Sequence of chain 7.C:
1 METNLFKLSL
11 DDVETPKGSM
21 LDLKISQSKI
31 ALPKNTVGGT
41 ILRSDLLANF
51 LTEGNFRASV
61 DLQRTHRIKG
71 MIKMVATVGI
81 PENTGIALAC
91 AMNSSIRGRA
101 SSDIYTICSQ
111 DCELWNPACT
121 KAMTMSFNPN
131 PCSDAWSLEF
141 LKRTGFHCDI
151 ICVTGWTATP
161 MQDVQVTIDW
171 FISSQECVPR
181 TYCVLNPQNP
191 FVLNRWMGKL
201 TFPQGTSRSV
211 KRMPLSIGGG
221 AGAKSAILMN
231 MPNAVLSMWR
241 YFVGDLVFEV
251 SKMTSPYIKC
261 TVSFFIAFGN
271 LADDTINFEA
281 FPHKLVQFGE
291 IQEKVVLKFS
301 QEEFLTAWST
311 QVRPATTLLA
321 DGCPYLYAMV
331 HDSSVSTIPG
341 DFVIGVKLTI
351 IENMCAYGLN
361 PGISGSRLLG

A small-molecule ligand and the protein it binds are described below.
Small molecule (SMILES): Nc1ccn([C@@H]2O[C@H](CO[P](=O)(O)O[C@H]3[C@@H](O)[C@H](n4ccc(=O)[nH]c4=O)O[C@@H]3CO[P](=O)(O)O[C@H]3[C@@H](O)[C@H](n4ccc(N)nc4=O)O[C@@H]3CO[P](=O)(O)O[C@H]3[C@@H](O)[C@H](n4ccc(=O)[nH]c4=O)O[C@@H]3CO[P](=O)(O)O[C@H]3[C@@H](O)[C@H](n4cnc5c(=O)nc(N)[nH]c54)O[C@@H]3CO[P](=O)(O)O[C@H]3[C@@H](O)[C@H](n4cnc5c(N)ncnc54)O[C@@H]3CO)[C@@H](O)[C@H]2O)c(=O)n1

Binding-site contacts:
Ligand atom O4' contacts residue ARG180 of chain 7.C at 4.0 Å.
Ligand atom C4' contacts residue GLU2 of chain 56.C at 3.5 Å.
Ligand atom C5' contacts residue GLU2 of chain 56.C at 3.2 Å.
Ligand atom C1' contacts residue PRO190 of chain 7.C at 3.9 Å (hydrophobic).
Ligand atom C4 contacts residue VAL192 of chain 7.C at 3.9 Å (hydrophobic).
Ligand atom P contacts residue SER126 of chain 7.C at 3.7 Å.
Ligand atom O2' contacts residue MET1 of chain 56.C at 3.2 Å (h-bond).
Ligand atom C4' contacts residue SER126 of chain 7.C at 3.4 Å.
Ligand atom O4' contacts residue PRO190 of chain 7.C at 3.2 Å.
Ligand atom P contacts residue LYS7 of chain 56.C at 3.2 Å.
Ligand atom O3' contacts residue THR3 of chain 56.C at 3.8 Å.
Ligand atom N6 contacts residue ILE350 of chain 7.C at 4.0 Å.
Ligand atom N7 contacts residue ILE350 of chain 7.C at 3.8 Å.
Ligand atom C4' contacts residue MET1 of chain 56.C at 3.9 Å (hydrophobic).
Ligand atom N3 contacts residue VAL192 of chain 7.C at 3.4 Å.
Ligand atom P contacts residue THR3 of chain 56.C at 3.9 Å.
Ligand atom C4' contacts residue THR124 of chain 7.C at 3.6 Å.
Ligand atom OP1 contacts residue ASN4 of chain 56.C at 3.5 Å.
Ligand atom N3 contacts residue ARG180 of chain 7.C at 4.0 Å.
Ligand atom C1' contacts residue ARG180 of chain 7.C at 3.7 Å.
Ligand atom C5' contacts residue SER126 of chain 7.C at 3.9 Å.
Ligand atom O2' contacts residue MET125 of chain 7.C at 3.6 Å.
Ligand atom O4' contacts residue MET1 of chain 56.C at 3.7 Å.
Ligand atom OP2 contacts residue LYS7 of chain 56.C at 2.6 Å (salt-bridge).
Ligand atom O5' contacts residue LYS7 of chain 56.C at 3.4 Å (salt-bridge).
Ligand atom OP1 contacts residue THR124 of chain 7.C at 3.8 Å.
Ligand atom O2' contacts residue SER126 of chain 7.C at 3.6 Å (h-bond).
Ligand atom C5 contacts residue ILE350 of chain 7.C at 3.6 Å (hydrophobic).
Ligand atom C5' contacts residue THR124 of chain 7.C at 3.5 Å.
Ligand atom C6 contacts residue ILE350 of chain 7.C at 3.8 Å (hydrophobic).
Ligand atom OP1 contacts residue THR124 of chain 7.C at 4.0 Å.
Ligand atom O2' contacts residue ARG180 of chain 7.C at 3.9 Å.
Ligand atom OP1 contacts residue THR3 of chain 56.C at 2.9 Å (h-bond).
Ligand atom O3' contacts residue GLU2 of chain 56.C at 3.6 Å.
Ligand atom N6 contacts residue THR349 of chain 7.C at 3.9 Å.
Ligand atom OP1 contacts residue SER126 of chain 7.C at 2.8 Å (h-bond).
Ligand atom OP1 contacts residue LYS7 of chain 56.C at 3.4 Å (salt-bridge).
Ligand atom C2 contacts residue VAL192 of chain 7.C at 3.7 Å (hydrophobic).
Ligand atom O3' contacts residue SER126 of chain 7.C at 3.3 Å.
Ligand atom C2 contacts residue ARG180 of chain 7.C at 3.6 Å.

Sequence of chain 56.C:
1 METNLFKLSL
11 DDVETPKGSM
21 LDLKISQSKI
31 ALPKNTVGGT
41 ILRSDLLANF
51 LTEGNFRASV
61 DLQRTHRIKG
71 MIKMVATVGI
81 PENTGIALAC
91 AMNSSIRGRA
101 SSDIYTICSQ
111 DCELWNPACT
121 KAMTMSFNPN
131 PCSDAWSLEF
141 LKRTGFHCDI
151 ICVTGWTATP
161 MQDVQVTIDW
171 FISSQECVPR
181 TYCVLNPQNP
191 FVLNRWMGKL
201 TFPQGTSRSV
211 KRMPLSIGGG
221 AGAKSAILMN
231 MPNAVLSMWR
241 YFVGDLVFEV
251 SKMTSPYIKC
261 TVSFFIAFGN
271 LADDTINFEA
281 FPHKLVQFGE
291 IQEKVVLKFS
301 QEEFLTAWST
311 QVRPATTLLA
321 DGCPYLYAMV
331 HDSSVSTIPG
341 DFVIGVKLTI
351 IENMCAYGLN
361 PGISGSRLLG